Sequence of chain 1.A:
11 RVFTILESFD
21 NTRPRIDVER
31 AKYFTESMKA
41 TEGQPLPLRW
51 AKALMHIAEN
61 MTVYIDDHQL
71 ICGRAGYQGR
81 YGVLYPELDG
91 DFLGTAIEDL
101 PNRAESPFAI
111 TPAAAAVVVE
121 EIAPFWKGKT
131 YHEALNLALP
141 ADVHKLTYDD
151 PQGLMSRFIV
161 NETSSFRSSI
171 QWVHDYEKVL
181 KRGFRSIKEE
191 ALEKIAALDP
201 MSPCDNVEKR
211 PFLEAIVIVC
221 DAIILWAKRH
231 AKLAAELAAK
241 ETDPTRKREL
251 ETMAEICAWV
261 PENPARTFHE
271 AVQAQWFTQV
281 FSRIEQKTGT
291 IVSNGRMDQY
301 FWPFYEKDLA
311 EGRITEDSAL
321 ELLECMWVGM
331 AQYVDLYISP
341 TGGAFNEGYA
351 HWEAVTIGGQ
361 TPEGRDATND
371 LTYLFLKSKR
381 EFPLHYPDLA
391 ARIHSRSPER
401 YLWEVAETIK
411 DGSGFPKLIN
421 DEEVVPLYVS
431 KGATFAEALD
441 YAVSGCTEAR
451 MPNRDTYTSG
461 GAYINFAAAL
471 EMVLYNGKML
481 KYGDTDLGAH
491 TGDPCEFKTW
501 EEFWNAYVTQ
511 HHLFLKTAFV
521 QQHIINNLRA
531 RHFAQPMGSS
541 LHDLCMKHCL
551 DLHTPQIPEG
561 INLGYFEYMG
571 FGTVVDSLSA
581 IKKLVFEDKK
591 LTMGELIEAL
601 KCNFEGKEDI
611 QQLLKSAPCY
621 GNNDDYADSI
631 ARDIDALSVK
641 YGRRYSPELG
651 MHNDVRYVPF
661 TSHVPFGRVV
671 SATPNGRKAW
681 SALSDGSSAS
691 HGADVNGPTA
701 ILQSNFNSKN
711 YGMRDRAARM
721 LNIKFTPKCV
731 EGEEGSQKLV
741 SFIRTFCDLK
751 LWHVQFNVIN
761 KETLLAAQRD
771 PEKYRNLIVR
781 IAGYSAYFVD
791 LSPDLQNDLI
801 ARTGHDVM

This protein binds this small molecule.
Small molecule (SMILES): O=S(=O)(O)CCO

Binding-site contacts:
Ligand atom C1 contacts residue ARG656 of chain 1.A at 4.5 Å.
Ligand atom O7 contacts residue ARG167 of chain 1.A at 2.9 Å (salt-bridge).
Ligand atom O4 contacts residue ILE170 of chain 1.A at 3.4 Å.
Ligand atom C1 contacts residue THR290 of chain 1.A at 3.5 Å.
Ligand atom C1 contacts residue PHE660 of chain 1.A at 3.4 Å (hydrophobic).
Ligand atom O4 contacts residue PHE660 of chain 1.A at 4.1 Å.
Ligand atom S3 contacts residue GLN171 of chain 1.A at 4.1 Å.
Ligand atom O6 contacts residue GLY445 of chain 1.A at 3.4 Å.
Ligand atom O5 contacts residue ILE170 of chain 1.A at 3.6 Å.
Ligand atom O6 contacts residue THR447 of chain 1.A at 4.5 Å.
Ligand atom O4 contacts residue ARG167 of chain 1.A at 2.9 Å (salt-bridge).
Ligand atom C1 contacts residue GLU448 of chain 1.A at 3.7 Å.
Ligand atom O5 contacts residue GLN171 of chain 1.A at 3.1 Å (h-bond).
Ligand atom O6 contacts residue GLN171 of chain 1.A at 3.1 Å.
Ligand atom O6 contacts residue SER444 of chain 1.A at 3.8 Å.
Ligand atom O5 contacts residue GLU448 of chain 1.A at 4.0 Å.
Ligand atom C2 contacts residue PHE660 of chain 1.A at 3.4 Å (hydrophobic).
Ligand atom O7 contacts residue PHE660 of chain 1.A at 4.0 Å.
Ligand atom O7 contacts residue ARG656 of chain 1.A at 3.2 Å (salt-bridge).
Ligand atom O6 contacts residue ARG656 of chain 1.A at 4.2 Å.
Ligand atom C2 contacts residue GLU448 of chain 1.A at 3.9 Å.
Ligand atom O6 contacts residue CYS446 of chain 1.A at 2.9 Å (h-bond).
Ligand atom C1 contacts residue GLN171 of chain 1.A at 4.0 Å.
Ligand atom S3 contacts residue ARG167 of chain 1.A at 3.8 Å.
Ligand atom O5 contacts residue TYR565 of chain 1.A at 3.8 Å.
Ligand atom O6 contacts residue THR290 of chain 1.A at 4.0 Å.
Ligand atom O4 contacts residue THR290 of chain 1.A at 4.4 Å.
Ligand atom S3 contacts residue ARG656 of chain 1.A at 3.4 Å (salt-bridge).
Ligand atom O5 contacts residue ARG656 of chain 1.A at 2.5 Å (salt-bridge).
Ligand atom O4 contacts residue GLN171 of chain 1.A at 3.3 Å (h-bond).
Ligand atom S3 contacts residue PHE660 of chain 1.A at 4.2 Å.
Ligand atom C2 contacts residue TYR463 of chain 1.A at 4.2 Å (hydrophobic).
Ligand atom C1 contacts residue CYS446 of chain 1.A at 3.7 Å (hydrophobic).
Ligand atom S3 contacts residue ILE170 of chain 1.A at 3.6 Å.
Ligand atom O6 contacts residue GLU448 of chain 1.A at 2.7 Å (salt-bridge).
Ligand atom C1 contacts residue GLY445 of chain 1.A at 4.4 Å.
Ligand atom C2 contacts residue ARG656 of chain 1.A at 3.2 Å.
Ligand atom O7 contacts residue ILE170 of chain 1.A at 3.5 Å.
Ligand atom O7 contacts residue TYR463 of chain 1.A at 4.4 Å.